A small-molecule ligand and the protein it binds are described below.
Small molecule (SMILES): C[C@@H](O)[C@H](NC(=O)c1ccc(-c2ccc(Br)cc2)cc1)C(=O)NO

Binding-site contacts:
Ligand atom C7 contacts residue PHE194 of chain 1.B at 3.3 Å (hydrophobic).
Ligand atom C10 contacts residue ILE200 of chain 1.B at 3.7 Å (hydrophobic).
Ligand atom C11 contacts residue ILE200 of chain 1.B at 3.7 Å (hydrophobic).
Ligand atom O2 contacts residue HIS240 of chain 1.B at 3.0 Å (h-bond).
Ligand atom O2 contacts residue ZN1 of chain 1.I at 2.0 Å.
Ligand atom O3 contacts residue ZN1 of chain 1.I at 2.2 Å.
Ligand atom O2 contacts residue HIS81 of chain 1.B at 3.5 Å (h-bond).
Ligand atom O3 contacts residue ASP244 of chain 1.B at 2.9 Å (salt-bridge).
Ligand atom BR contacts residue SER213 of chain 1.B at 3.8 Å.
Ligand atom C14 contacts residue THR193 of chain 1.B at 3.6 Å.
Ligand atom C15 contacts residue THR193 of chain 1.B at 3.3 Å.
Ligand atom N2 contacts residue ASP244 of chain 1.B at 3.4 Å (salt-bridge).
Ligand atom N2 contacts residue GLU80 of chain 1.B at 3.1 Å (salt-bridge).
Ligand atom N2 contacts residue HIS267 of chain 1.B at 2.7 Å (h-bond).
Ligand atom O4 contacts residue ASP244 of chain 1.B at 3.4 Å (salt-bridge).
Ligand atom C15 contacts residue ASP244 of chain 1.B at 3.5 Å.
Ligand atom BR contacts residue GLY212 of chain 1.B at 3.4 Å.
Ligand atom C15 contacts residue ZN1 of chain 1.I at 2.8 Å.
Ligand atom N1 contacts residue THR193 of chain 1.B at 2.9 Å (h-bond).
Ligand atom C12 contacts residue SER213 of chain 1.B at 3.7 Å.
Ligand atom O3 contacts residue GLU80 of chain 1.B at 2.4 Å (salt-bridge).
Ligand atom C17 contacts residue THR193 of chain 1.B at 3.6 Å.
Ligand atom C11 contacts residue SER213 of chain 1.B at 3.8 Å.
Ligand atom C14 contacts residue MET65 of chain 1.B at 3.8 Å (hydrophobic).
Ligand atom O4 contacts residue LYS241 of chain 1.B at 3.4 Å (salt-bridge).
Ligand atom O2 contacts residue THR193 of chain 1.B at 2.5 Å (h-bond).
Ligand atom BR contacts residue ARG204 of chain 1.B at 3.8 Å.
Ligand atom C7 contacts residue THR193 of chain 1.B at 3.4 Å.
Ligand atom C11 contacts residue GLY212 of chain 1.B at 3.5 Å.
Ligand atom C12 contacts residue ILE200 of chain 1.B at 3.6 Å (hydrophobic).
Ligand atom O3 contacts residue HIS81 of chain 1.B at 3.2 Å (h-bond).
Ligand atom C9 contacts residue ILE200 of chain 1.B at 3.7 Å (hydrophobic).
Ligand atom C13 contacts residue ALA217 of chain 1.B at 3.6 Å (hydrophobic).
Ligand atom C13 contacts residue ILE200 of chain 1.B at 3.7 Å (hydrophobic).
Ligand atom O2 contacts residue ASP244 of chain 1.B at 3.5 Å (salt-bridge).
Ligand atom N2 contacts residue ZN1 of chain 1.I at 2.9 Å.
Ligand atom N2 contacts residue MET65 of chain 1.B at 3.5 Å (h-bond).
Ligand atom O3 contacts residue HIS267 of chain 1.B at 3.1 Å (h-bond).
Ligand atom O1 contacts residue MET65 of chain 1.B at 3.5 Å.
Ligand atom C12 contacts residue VAL219 of chain 1.B at 3.7 Å (hydrophobic).

Sequence of chain 1.B:
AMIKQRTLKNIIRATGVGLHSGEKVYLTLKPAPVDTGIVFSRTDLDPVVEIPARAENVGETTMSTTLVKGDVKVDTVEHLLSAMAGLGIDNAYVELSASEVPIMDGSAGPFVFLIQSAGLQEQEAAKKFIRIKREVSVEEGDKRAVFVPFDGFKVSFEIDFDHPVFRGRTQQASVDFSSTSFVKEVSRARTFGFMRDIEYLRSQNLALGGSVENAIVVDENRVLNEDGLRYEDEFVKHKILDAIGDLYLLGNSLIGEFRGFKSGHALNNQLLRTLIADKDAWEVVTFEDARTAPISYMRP